Sequence of chain 1.B:
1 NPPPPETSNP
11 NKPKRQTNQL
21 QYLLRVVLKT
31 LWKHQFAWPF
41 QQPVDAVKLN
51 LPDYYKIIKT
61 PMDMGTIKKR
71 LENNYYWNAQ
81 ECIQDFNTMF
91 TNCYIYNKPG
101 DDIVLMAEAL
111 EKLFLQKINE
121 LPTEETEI

Binding-site contacts:
Ligand atom C10 contacts residue VAL44 of chain 1.B at 4.2 Å (hydrophobic).
Ligand atom C12 contacts residue PRO39 of chain 1.B at 3.5 Å (hydrophobic).
Ligand atom N01 contacts residue ASN97 of chain 1.B at 3.9 Å.
Ligand atom C07 contacts residue ASN97 of chain 1.B at 3.1 Å.
Ligand atom C06 contacts residue ASN97 of chain 1.B at 4.1 Å.
Ligand atom C14 contacts residue PRO39 of chain 1.B at 4.1 Å (hydrophobic).
Ligand atom C01 contacts residue ILE103 of chain 1.B at 4.1 Å (hydrophobic).
Ligand atom C16 contacts residue TRP38 of chain 1.B at 4.1 Å (hydrophobic).
Ligand atom C17 contacts residue GLN42 of chain 1.B at 3.2 Å.
Ligand atom C03 contacts residue ILE103 of chain 1.B at 4.1 Å (hydrophobic).
Ligand atom C09 contacts residue ILE103 of chain 1.B at 3.8 Å (hydrophobic).
Ligand atom N01 contacts residue LEU51 of chain 1.B at 3.7 Å.
Ligand atom O01 contacts residue CYS93 of chain 1.B at 4.0 Å.
Ligand atom O01 contacts residue TYR96 of chain 1.B at 4.1 Å.
Ligand atom C19 contacts residue PRO39 of chain 1.B at 3.2 Å (hydrophobic).
Ligand atom C01 contacts residue ASN97 of chain 1.B at 3.6 Å.
Ligand atom O04 contacts residue GLN42 of chain 1.B at 3.2 Å (h-bond).
Ligand atom C11 contacts residue VAL44 of chain 1.B at 4.1 Å (hydrophobic).
Ligand atom O01 contacts residue ASN97 of chain 1.B at 2.9 Å (h-bond).
Ligand atom C17 contacts residue TRP38 of chain 1.B at 4.0 Å (hydrophobic).
Ligand atom C18 contacts residue PRO39 of chain 1.B at 3.7 Å (hydrophobic).
Ligand atom O03 contacts residue TRP38 of chain 1.B at 4.0 Å.
Ligand atom C13 contacts residue PRO39 of chain 1.B at 3.7 Å (hydrophobic).
Ligand atom C10 contacts residue PHE40 of chain 1.B at 4.1 Å (hydrophobic).
Ligand atom C19 contacts residue LEU49 of chain 1.B at 3.8 Å (hydrophobic).
Ligand atom C02 contacts residue ASN97 of chain 1.B at 3.2 Å.
Ligand atom O04 contacts residue PRO39 of chain 1.B at 4.0 Å.
Ligand atom C03 contacts residue ASN97 of chain 1.B at 3.9 Å.
Ligand atom C13 contacts residue LEU49 of chain 1.B at 4.1 Å (hydrophobic).
Ligand atom C11 contacts residue PRO39 of chain 1.B at 3.9 Å (hydrophobic).
Ligand atom C12 contacts residue LEU49 of chain 1.B at 3.8 Å (hydrophobic).
Ligand atom C04 contacts residue LEU51 of chain 1.B at 4.1 Å (hydrophobic).
Ligand atom O02 contacts residue ILE103 of chain 1.B at 4.2 Å.
Ligand atom C08 contacts residue ILE103 of chain 1.B at 3.9 Å (hydrophobic).
Ligand atom C07 contacts residue LEU51 of chain 1.B at 3.6 Å (hydrophobic).
Ligand atom C10 contacts residue PRO39 of chain 1.B at 3.3 Å (hydrophobic).
Ligand atom C02 contacts residue LEU51 of chain 1.B at 4.1 Å (hydrophobic).
Ligand atom O01 contacts residue TYR54 of chain 1.B at 3.9 Å.
Ligand atom C18 contacts residue LEU49 of chain 1.B at 4.1 Å (hydrophobic).
Ligand atom S01 contacts residue PHE40 of chain 1.B at 3.9 Å.

This small molecule binds to this protein.
Small molecule (SMILES): O=c1cc(N2CCNCC2)oc2c(-c3ccc4c(c3)OCCO4)csc12